Binding-site contacts:
Ligand atom C8 contacts residue ASN781 of chain 1.B at 3.8 Å.
Ligand atom N2 contacts residue ASN781 of chain 1.B at 2.8 Å (h-bond).
Ligand atom O5 contacts residue ASN781 of chain 1.B at 2.3 Å (h-bond).
Ligand atom C3 contacts residue ASN781 of chain 1.B at 3.8 Å.
Ligand atom C5 contacts residue ASN781 of chain 1.B at 3.6 Å.
Ligand atom C2 contacts residue SER783 of chain 1.B at 4.0 Å.
Ligand atom C1 contacts residue GLN784 of chain 1.B at 4.5 Å.
Ligand atom C2 contacts residue ASN781 of chain 1.B at 2.5 Å.
Ligand atom C4 contacts residue ASN781 of chain 1.B at 4.2 Å.
Ligand atom C3 contacts residue SER783 of chain 1.B at 4.2 Å.
Ligand atom C7 contacts residue ASN781 of chain 1.B at 3.5 Å.
Ligand atom C1 contacts residue ASN781 of chain 1.B at 1.4 Å.
Ligand atom O7 contacts residue ASN781 of chain 1.B at 4.0 Å.
Ligand atom C1 contacts residue SER783 of chain 1.B at 3.7 Å.
Ligand atom C6 contacts residue GLN784 of chain 1.B at 4.4 Å.
Ligand atom N2 contacts residue SER783 of chain 1.B at 3.6 Å (h-bond).

A protein and the small-molecule ligand that binds it are described below.
Small molecule (SMILES): CC(=O)N[C@H]1[C@H](O[C@H]2[C@H](O)[C@@H](NC(C)=O)CO[C@@H]2CO)O[C@H](CO)[C@@H](O)[C@@H]1O

Sequence of chain 1.B:
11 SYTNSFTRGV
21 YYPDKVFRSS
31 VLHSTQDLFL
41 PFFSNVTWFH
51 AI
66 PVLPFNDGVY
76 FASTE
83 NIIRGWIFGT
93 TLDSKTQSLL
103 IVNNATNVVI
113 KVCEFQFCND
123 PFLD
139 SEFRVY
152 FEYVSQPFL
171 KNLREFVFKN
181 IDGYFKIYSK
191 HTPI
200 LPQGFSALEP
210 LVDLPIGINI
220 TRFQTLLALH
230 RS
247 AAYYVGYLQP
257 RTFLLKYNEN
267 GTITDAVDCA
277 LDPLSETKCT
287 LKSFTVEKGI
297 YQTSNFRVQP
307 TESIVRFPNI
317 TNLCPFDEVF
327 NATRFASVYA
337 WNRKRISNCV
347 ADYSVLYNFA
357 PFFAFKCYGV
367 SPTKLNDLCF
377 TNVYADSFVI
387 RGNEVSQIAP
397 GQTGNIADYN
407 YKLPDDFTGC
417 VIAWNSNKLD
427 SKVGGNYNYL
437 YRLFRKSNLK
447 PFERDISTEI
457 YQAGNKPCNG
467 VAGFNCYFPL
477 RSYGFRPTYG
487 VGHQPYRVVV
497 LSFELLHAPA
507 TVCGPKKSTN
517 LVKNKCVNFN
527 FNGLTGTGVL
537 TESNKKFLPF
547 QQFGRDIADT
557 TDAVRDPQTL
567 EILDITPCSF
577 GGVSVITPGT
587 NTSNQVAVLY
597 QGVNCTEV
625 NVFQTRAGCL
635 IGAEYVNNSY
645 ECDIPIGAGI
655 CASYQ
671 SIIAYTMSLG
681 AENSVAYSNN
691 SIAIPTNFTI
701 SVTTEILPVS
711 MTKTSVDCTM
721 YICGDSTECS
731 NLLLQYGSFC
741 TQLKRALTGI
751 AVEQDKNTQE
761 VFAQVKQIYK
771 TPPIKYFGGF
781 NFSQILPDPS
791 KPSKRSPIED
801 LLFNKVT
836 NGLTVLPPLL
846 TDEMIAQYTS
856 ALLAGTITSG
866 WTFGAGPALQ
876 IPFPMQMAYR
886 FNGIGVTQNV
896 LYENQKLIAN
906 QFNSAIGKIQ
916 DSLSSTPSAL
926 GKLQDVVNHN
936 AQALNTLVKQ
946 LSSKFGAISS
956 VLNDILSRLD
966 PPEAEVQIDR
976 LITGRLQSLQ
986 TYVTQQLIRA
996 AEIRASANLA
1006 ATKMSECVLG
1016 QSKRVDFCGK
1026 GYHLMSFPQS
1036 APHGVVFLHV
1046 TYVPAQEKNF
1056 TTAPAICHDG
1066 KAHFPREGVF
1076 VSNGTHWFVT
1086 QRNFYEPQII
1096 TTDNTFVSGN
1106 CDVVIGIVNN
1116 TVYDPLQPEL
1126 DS